Sequence of chain 1.A:
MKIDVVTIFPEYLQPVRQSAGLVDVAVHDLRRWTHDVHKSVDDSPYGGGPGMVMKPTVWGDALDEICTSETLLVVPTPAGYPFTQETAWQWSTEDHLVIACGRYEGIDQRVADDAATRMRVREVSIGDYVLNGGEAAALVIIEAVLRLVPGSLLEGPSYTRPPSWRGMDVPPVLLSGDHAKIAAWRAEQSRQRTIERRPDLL

The protein below binds the small molecule below.
Small molecule (SMILES): Nc1nc2ccccc2s1

Binding-site contacts:
Ligand atom C1 contacts residue THR86 of chain 1.A at 3.6 Å.
Ligand atom C3 contacts residue GLY142 of chain 1.A at 3.4 Å.
Ligand atom C5 contacts residue LEU140 of chain 1.A at 3.9 Å (hydrophobic).
Ligand atom C1 contacts residue PRO85 of chain 1.A at 3.3 Å (hydrophobic).
Ligand atom S1 contacts residue ALA146 of chain 1.A at 4.3 Å.
Ligand atom C4 contacts residue GLY142 of chain 1.A at 4.0 Å.
Ligand atom C6 contacts residue PRO87 of chain 1.A at 3.7 Å (hydrophobic).
Ligand atom C3 contacts residue GLY111 of chain 1.A at 3.8 Å.
Ligand atom C2 contacts residue GLY142 of chain 1.A at 3.5 Å.
Ligand atom C1 contacts residue PRO87 of chain 1.A at 3.9 Å (hydrophobic).
Ligand atom C3 contacts residue PRO87 of chain 1.A at 4.0 Å (hydrophobic).
Ligand atom C3 contacts residue GLY143 of chain 1.A at 3.7 Å.
Ligand atom N2 contacts residue SER134 of chain 1.A at 3.6 Å.
Ligand atom C1 contacts residue GLY142 of chain 1.A at 4.3 Å.
Ligand atom S1 contacts residue THR86 of chain 1.A at 3.8 Å.
Ligand atom C2 contacts residue PRO85 of chain 1.A at 3.7 Å (hydrophobic).
Ligand atom S1 contacts residue PRO87 of chain 1.A at 3.8 Å.
Ligand atom C2 contacts residue GLY143 of chain 1.A at 3.3 Å.
Ligand atom N2 contacts residue GLY136 of chain 1.A at 3.3 Å (h-bond).
Ligand atom C3 contacts residue LEU140 of chain 1.A at 4.0 Å (hydrophobic).
Ligand atom C1 contacts residue GLY143 of chain 1.A at 3.6 Å.
Ligand atom C7 contacts residue PRO87 of chain 1.A at 3.9 Å (hydrophobic).
Ligand atom C3 contacts residue ARG112 of chain 1.A at 4.1 Å.
Ligand atom N1 contacts residue TYR138 of chain 1.A at 3.8 Å.
Ligand atom C2 contacts residue GLY111 of chain 1.A at 3.5 Å.
Ligand atom C4 contacts residue TYR113 of chain 1.A at 3.6 Å (hydrophobic).
Ligand atom C6 contacts residue PRO85 of chain 1.A at 4.3 Å (hydrophobic).
Ligand atom C7 contacts residue LEU140 of chain 1.A at 4.1 Å (hydrophobic).
Ligand atom C6 contacts residue THR86 of chain 1.A at 3.9 Å.
Ligand atom C2 contacts residue THR86 of chain 1.A at 4.3 Å.
Ligand atom C4 contacts residue PRO87 of chain 1.A at 3.7 Å (hydrophobic).
Ligand atom C7 contacts residue TYR138 of chain 1.A at 3.6 Å (hydrophobic).
Ligand atom N1 contacts residue PRO87 of chain 1.A at 3.8 Å.
Ligand atom N1 contacts residue LEU140 of chain 1.A at 3.3 Å (h-bond).
Ligand atom C3 contacts residue TYR113 of chain 1.A at 3.4 Å (hydrophobic).
Ligand atom C2 contacts residue PRO87 of chain 1.A at 4.1 Å (hydrophobic).
Ligand atom C5 contacts residue PRO87 of chain 1.A at 3.6 Å (hydrophobic).
Ligand atom N2 contacts residue TYR138 of chain 1.A at 2.7 Å (h-bond).
Ligand atom C4 contacts residue LEU140 of chain 1.A at 3.2 Å (hydrophobic).
Ligand atom N1 contacts residue VAL139 of chain 1.A at 4.1 Å.